Sequence of chain 1.A:
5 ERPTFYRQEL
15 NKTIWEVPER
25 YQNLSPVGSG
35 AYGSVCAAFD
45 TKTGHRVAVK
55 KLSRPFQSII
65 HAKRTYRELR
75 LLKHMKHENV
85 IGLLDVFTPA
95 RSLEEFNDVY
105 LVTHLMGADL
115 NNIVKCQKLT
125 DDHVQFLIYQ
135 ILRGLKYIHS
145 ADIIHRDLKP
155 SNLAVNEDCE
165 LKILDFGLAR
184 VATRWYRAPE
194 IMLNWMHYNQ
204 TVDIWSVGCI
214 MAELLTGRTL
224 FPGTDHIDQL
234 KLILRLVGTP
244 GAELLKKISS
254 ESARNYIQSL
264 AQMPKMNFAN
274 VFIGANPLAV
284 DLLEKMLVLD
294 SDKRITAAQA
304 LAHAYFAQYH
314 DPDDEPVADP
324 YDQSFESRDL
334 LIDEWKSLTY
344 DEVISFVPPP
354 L

A small-molecule ligand and the protein it binds are described below.
Small molecule (SMILES): Cc1ccc(C(=O)N[C@@H](CCC2CCCCC2)C(N)=O)cc1NC(=O)c1cnn(-c2ccccc2C)c1

Binding-site contacts:
Ligand atom C15 contacts residue TYR36 of chain 1.A at 3.1 Å (hydrophobic).
Ligand atom C16 contacts residue TYR36 of chain 1.A at 3.5 Å (hydrophobic).
Ligand atom C13 contacts residue MET110 of chain 1.A at 3.5 Å (hydrophobic).
Ligand atom C18 contacts residue ASP169 of chain 1.A at 3.4 Å.
Ligand atom C26 contacts residue HIS149 of chain 1.A at 3.8 Å.
Ligand atom C28 contacts residue ASP169 of chain 1.A at 3.6 Å.
Ligand atom C14 contacts residue TYR36 of chain 1.A at 3.7 Å (hydrophobic).
Ligand atom C2 contacts residue LYS54 of chain 1.A at 3.6 Å.
Ligand atom O2 contacts residue ILE85 of chain 1.A at 3.7 Å.
Ligand atom C contacts residue ALA52 of chain 1.A at 3.8 Å (hydrophobic).
Ligand atom C20 contacts residue LEU76 of chain 1.A at 3.8 Å (hydrophobic).
Ligand atom C15 contacts residue MET110 of chain 1.A at 3.8 Å (hydrophobic).
Ligand atom N3 contacts residue ASP169 of chain 1.A at 3.4 Å (salt-bridge).
Ligand atom N4 contacts residue GLU72 of chain 1.A at 3.8 Å.
Ligand atom C17 contacts residue TYR36 of chain 1.A at 3.8 Å (hydrophobic).
Ligand atom N4 contacts residue ASP169 of chain 1.A at 2.8 Å (salt-bridge).
Ligand atom N1 contacts residue MET110 of chain 1.A at 3.1 Å (h-bond).
Ligand atom C12 contacts residue LEU109 of chain 1.A at 3.6 Å (hydrophobic).
Ligand atom O2 contacts residue ASP169 of chain 1.A at 3.1 Å (salt-bridge).
Ligand atom C3 contacts residue GLU72 of chain 1.A at 3.3 Å.
Ligand atom C11 contacts residue TYR36 of chain 1.A at 3.6 Å (hydrophobic).
Ligand atom C28 contacts residue GLU72 of chain 1.A at 3.5 Å.
Ligand atom C12 contacts residue MET110 of chain 1.A at 3.6 Å (hydrophobic).
Ligand atom C contacts residue LYS54 of chain 1.A at 3.7 Å.
Ligand atom C1 contacts residue THR107 of chain 1.A at 3.4 Å.
Ligand atom C6 contacts residue THR107 of chain 1.A at 3.6 Å.
Ligand atom C contacts residue THR107 of chain 1.A at 3.6 Å.
Ligand atom N3 contacts residue GLU72 of chain 1.A at 3.1 Å (salt-bridge).
Ligand atom C3 contacts residue LYS54 of chain 1.A at 3.8 Å.
Ligand atom C24 contacts residue ILE167 of chain 1.A at 3.7 Å (hydrophobic).
Ligand atom C14 contacts residue MET110 of chain 1.A at 3.6 Å (hydrophobic).
Ligand atom C19 contacts residue ASP169 of chain 1.A at 3.4 Å.
Ligand atom C17 contacts residue ALA158 of chain 1.A at 3.8 Å (hydrophobic).
Ligand atom O1 contacts residue GLU72 of chain 1.A at 3.1 Å.
Ligand atom N contacts residue THR107 of chain 1.A at 3.2 Å (h-bond).
Ligand atom O contacts residue PHE170 of chain 1.A at 3.3 Å.
Ligand atom C contacts residue LEU105 of chain 1.A at 3.8 Å (hydrophobic).
Ligand atom O2 contacts residue LEU168 of chain 1.A at 3.7 Å.
Ligand atom C9 contacts residue HIS108 of chain 1.A at 3.4 Å.
Ligand atom C9 contacts residue ALA52 of chain 1.A at 3.6 Å (hydrophobic).